The small molecule below binds the protein below.
Small molecule (SMILES): C[C@H](CCC(=O)NCCC[N+](C)(C)CC(O)CS(=O)(=O)O)[C@H]1CC[C@H]2[C@@H]3[C@H](O)C[C@@H]4C[C@H](O)CC[C@]4(C)[C@H]3C[C@H](O)[C@]12C

Binding-site contacts:
Ligand atom O2 contacts residue LYS37 of chain 1.A at 3.5 Å.
Ligand atom C14 contacts residue PHE36 of chain 1.A at 4.2 Å (hydrophobic).
Ligand atom C18 contacts residue 1N71 of chain 1.F at 4.5 Å.
Ligand atom C1 contacts residue ARG284 of chain 1.A at 3.6 Å.
Ligand atom C13 contacts residue ASP40 of chain 1.A at 3.5 Å.
Ligand atom C11 contacts residue 1N71 of chain 1.F at 3.9 Å.
Ligand atom C13 contacts residue PHE36 of chain 1.A at 4.2 Å (hydrophobic).
Ligand atom O4 contacts residue ARG284 of chain 1.A at 4.3 Å.
Ligand atom C1 contacts residue CYS285 of chain 1.A at 4.3 Å (hydrophobic).
Ligand atom O2 contacts residue ASP40 of chain 1.A at 2.8 Å (salt-bridge).
Ligand atom C13 contacts residue LYS37 of chain 1.A at 4.2 Å.
Ligand atom C12 contacts residue ARG284 of chain 1.A at 3.5 Å.
Ligand atom C7 contacts residue GLU33 of chain 1.A at 4.3 Å.
Ligand atom C14 contacts residue LYS37 of chain 1.A at 4.0 Å.
Ligand atom C16 contacts residue GLU33 of chain 1.A at 4.0 Å.
Ligand atom O3 contacts residue GLU33 of chain 1.A at 4.4 Å.
Ligand atom C22 contacts residue 1N71 of chain 1.G at 4.0 Å.
Ligand atom O2 contacts residue ARG284 of chain 1.A at 4.0 Å.
Ligand atom C10 contacts residue 1N71 of chain 1.F at 4.0 Å.
Ligand atom O2 contacts residue PHE36 of chain 1.A at 4.3 Å.
Ligand atom C12 contacts residue ASP40 of chain 1.A at 3.7 Å.
Ligand atom O1 contacts residue 1N71 of chain 1.G at 3.8 Å.
Ligand atom C14 contacts residue GLU33 of chain 1.A at 4.4 Å.
Ligand atom C20 contacts residue 1N71 of chain 1.G at 4.5 Å.
Ligand atom C13 contacts residue ARG284 of chain 1.A at 3.4 Å.
Ligand atom C10 contacts residue 1N71 of chain 1.G at 4.2 Å.
Ligand atom C11 contacts residue CYS285 of chain 1.A at 4.1 Å (hydrophobic).
Ligand atom C17 contacts residue GLU33 of chain 1.A at 4.0 Å.
Ligand atom C3 contacts residue ARG284 of chain 1.A at 4.5 Å.
Ligand atom C15 contacts residue CYS285 of chain 1.A at 4.5 Å (hydrophobic).
Ligand atom C15 contacts residue PHE36 of chain 1.A at 3.8 Å (hydrophobic).
Ligand atom C16 contacts residue PHE36 of chain 1.A at 4.0 Å (hydrophobic).

Sequence of chain 1.A:
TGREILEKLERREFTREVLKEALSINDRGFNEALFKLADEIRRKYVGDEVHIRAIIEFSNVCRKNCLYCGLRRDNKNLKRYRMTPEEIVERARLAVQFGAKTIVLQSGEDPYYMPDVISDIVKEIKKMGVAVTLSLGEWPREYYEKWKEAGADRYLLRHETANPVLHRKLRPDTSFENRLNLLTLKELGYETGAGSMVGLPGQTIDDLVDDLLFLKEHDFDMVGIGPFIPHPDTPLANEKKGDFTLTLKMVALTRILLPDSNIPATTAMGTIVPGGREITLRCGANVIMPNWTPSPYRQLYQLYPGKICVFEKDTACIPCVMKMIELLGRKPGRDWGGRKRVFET